Binding-site contacts:
Ligand atom NZ contacts residue CYS448 of chain 1.A at 2.7 Å (h-bond).
Ligand atom NZ contacts residue PRO449 of chain 1.A at 3.6 Å (h-bond).
Ligand atom N contacts residue GLN519 of chain 1.A at 2.7 Å (h-bond).
Ligand atom O contacts residue LYS530 of chain 1.A at 4.0 Å.
Ligand atom C contacts residue LYS530 of chain 1.A at 3.9 Å.
Ligand atom CE contacts residue ASN515 of chain 1.A at 4.2 Å.
Ligand atom NZ contacts residue TRP580 of chain 1.A at 3.9 Å.
Ligand atom CB contacts residue VAL386 of chain 1.A at 3.8 Å (hydrophobic).
Ligand atom OXT contacts residue VAL386 of chain 1.A at 3.8 Å.
Ligand atom CG contacts residue ASN515 of chain 1.A at 3.5 Å.
Ligand atom CE contacts residue TRP580 of chain 1.A at 3.7 Å (hydrophobic).
Ligand atom N contacts residue ILE518 of chain 1.A at 4.5 Å.
Ligand atom CD contacts residue CYS448 of chain 1.A at 3.2 Å (hydrophobic).
Ligand atom CB contacts residue GLN519 of chain 1.A at 3.7 Å.
Ligand atom C contacts residue VAL386 of chain 1.A at 3.8 Å (hydrophobic).
Ligand atom OXT contacts residue LYS530 of chain 1.A at 2.8 Å (salt-bridge).
Ligand atom CD contacts residue TRQ581 of chain 1.A at 3.9 Å.
Ligand atom NZ contacts residue GLY450 of chain 1.A at 4.0 Å.
Ligand atom CB contacts residue TRP580 of chain 1.A at 4.2 Å (hydrophobic).
Ligand atom CG contacts residue GLN519 of chain 1.A at 4.2 Å.
Ligand atom C contacts residue GLN519 of chain 1.A at 3.9 Å.
Ligand atom CA contacts residue GLN519 of chain 1.A at 3.5 Å.
Ligand atom CE contacts residue TRQ581 of chain 1.A at 2.4 Å.
Ligand atom N contacts residue ASN515 of chain 1.A at 4.4 Å.
Ligand atom O contacts residue VAL386 of chain 1.A at 3.6 Å.
Ligand atom OXT contacts residue GLN519 of chain 1.A at 3.0 Å (h-bond).
Ligand atom CD contacts residue ASN515 of chain 1.A at 4.2 Å.
Ligand atom CE contacts residue CYS448 of chain 1.A at 3.2 Å (hydrophobic).
Ligand atom NZ contacts residue TRQ581 of chain 1.A at 1.4 Å.
Ligand atom CD contacts residue TRP580 of chain 1.A at 4.1 Å (hydrophobic).
Ligand atom CG contacts residue TRP580 of chain 1.A at 3.7 Å (hydrophobic).
Ligand atom N contacts residue TRP580 of chain 1.A at 4.3 Å.

This protein binds this small molecule.
Small molecule (SMILES): N[C@@H](CCCC[NH3+])C(=O)O

Sequence of chain 1.A:
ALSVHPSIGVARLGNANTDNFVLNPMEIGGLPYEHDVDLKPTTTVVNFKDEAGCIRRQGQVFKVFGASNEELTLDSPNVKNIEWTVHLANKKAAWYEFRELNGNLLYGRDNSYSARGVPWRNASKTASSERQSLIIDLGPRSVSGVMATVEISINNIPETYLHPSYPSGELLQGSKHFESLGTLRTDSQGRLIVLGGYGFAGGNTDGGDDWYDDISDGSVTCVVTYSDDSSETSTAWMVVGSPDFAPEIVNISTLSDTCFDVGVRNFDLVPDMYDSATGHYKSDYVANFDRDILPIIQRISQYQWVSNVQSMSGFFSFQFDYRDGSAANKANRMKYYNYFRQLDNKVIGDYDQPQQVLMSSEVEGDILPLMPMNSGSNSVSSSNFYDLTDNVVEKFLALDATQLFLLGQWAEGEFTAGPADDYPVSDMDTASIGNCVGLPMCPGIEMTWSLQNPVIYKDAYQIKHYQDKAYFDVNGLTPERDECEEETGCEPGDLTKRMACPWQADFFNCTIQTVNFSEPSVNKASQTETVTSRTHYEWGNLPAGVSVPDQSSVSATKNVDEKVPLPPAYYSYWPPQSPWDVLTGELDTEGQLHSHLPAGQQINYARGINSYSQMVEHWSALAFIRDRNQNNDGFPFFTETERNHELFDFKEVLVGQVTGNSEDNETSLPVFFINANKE